Sequence of chain 12.B:
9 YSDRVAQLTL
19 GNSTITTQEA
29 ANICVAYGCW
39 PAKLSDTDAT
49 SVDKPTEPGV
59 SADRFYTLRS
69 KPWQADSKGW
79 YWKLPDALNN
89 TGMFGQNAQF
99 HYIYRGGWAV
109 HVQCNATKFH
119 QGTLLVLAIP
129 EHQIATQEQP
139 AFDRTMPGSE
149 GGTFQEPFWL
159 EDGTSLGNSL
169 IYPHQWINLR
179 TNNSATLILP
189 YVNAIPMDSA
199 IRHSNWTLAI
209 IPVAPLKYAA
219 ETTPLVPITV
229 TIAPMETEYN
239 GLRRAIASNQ

A protein and the small-molecule ligand that binds it are described below.
Small molecule (SMILES): Nc1ncnc2c1ncn2[C@@H]1O[C@H](COP(=O)=O)[C@@H](O[P](=O)(O)OC[C@H]2O[C@@H](n3ccc(=O)[nH]c3=O)[C@H](O)[C@@H]2O)[C@H]1O

Binding-site contacts:
Ligand atom N7 contacts residue TRP38 of chain 12.B at 4.2 Å.
Ligand atom N6 contacts residue TRP38 of chain 12.B at 4.0 Å.
Ligand atom N9 contacts residue TRP38 of chain 12.B at 3.7 Å.
Ligand atom O2' contacts residue TRP38 of chain 12.B at 4.2 Å.
Ligand atom C8 contacts residue TRP38 of chain 12.B at 4.3 Å (hydrophobic).
Ligand atom N6 contacts residue VAL30 of chain 47.A at 4.3 Å.
Ligand atom C5 contacts residue TRP38 of chain 12.B at 3.7 Å (hydrophobic).
Ligand atom N3 contacts residue TRP38 of chain 12.B at 3.2 Å.
Ligand atom C4 contacts residue TRP38 of chain 12.B at 3.5 Å (hydrophobic).
Ligand atom N1 contacts residue TRP38 of chain 12.B at 3.3 Å.
Ligand atom C2 contacts residue TRP38 of chain 12.B at 3.1 Å (hydrophobic).
Ligand atom C6 contacts residue TRP38 of chain 12.B at 3.6 Å (hydrophobic).
Ligand atom C1' contacts residue TRP38 of chain 12.B at 4.0 Å (hydrophobic).
Ligand atom O2' contacts residue HIS28 of chain 47.A at 3.2 Å (h-bond).

Sequence of chain 47.A:
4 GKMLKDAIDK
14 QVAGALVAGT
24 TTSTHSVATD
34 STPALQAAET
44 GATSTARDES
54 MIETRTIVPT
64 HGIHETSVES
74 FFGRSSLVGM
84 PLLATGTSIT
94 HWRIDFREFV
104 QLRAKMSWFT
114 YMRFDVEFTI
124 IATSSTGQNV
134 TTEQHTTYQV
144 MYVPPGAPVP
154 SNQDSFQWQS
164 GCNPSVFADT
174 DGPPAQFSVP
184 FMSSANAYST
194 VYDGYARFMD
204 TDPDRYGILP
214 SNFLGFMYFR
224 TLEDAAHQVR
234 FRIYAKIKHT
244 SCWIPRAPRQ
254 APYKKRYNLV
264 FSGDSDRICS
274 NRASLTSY